Binding-site contacts:
Ligand atom O5 contacts residue GLU123 of chain 1.A at 3.2 Å (salt-bridge).
Ligand atom P2 contacts residue ZN1 of chain 1.D at 3.6 Å.
Ligand atom O6 contacts residue ZN1 of chain 1.D at 3.7 Å.
Ligand atom N1 contacts residue ZN1 of chain 1.C at 2.8 Å.
Ligand atom C6 contacts residue ASP320 of chain 1.A at 3.7 Å.
Ligand atom C8 contacts residue ARG223 of chain 1.A at 3.7 Å.
Ligand atom O2 contacts residue GLY323 of chain 1.A at 3.6 Å.
Ligand atom C12 contacts residue GLY323 of chain 1.A at 3.5 Å.
Ligand atom O1 contacts residue ARG223 of chain 1.A at 3.2 Å (salt-bridge).
Ligand atom O6 contacts residue HIS191 of chain 1.A at 2.9 Å.
Ligand atom O1 contacts residue ASP320 of chain 1.A at 2.8 Å (salt-bridge).
Ligand atom C6 contacts residue GLY323 of chain 1.A at 3.1 Å.
Ligand atom O3 contacts residue LYS247 of chain 1.A at 3.0 Å (salt-bridge).
Ligand atom O5 contacts residue HIS150 of chain 1.A at 2.8 Å (h-bond).
Ligand atom O6 contacts residue PHE248 of chain 1.A at 3.6 Å.
Ligand atom O5 contacts residue HIS191 of chain 1.A at 3.0 Å (h-bond).
Ligand atom C13 contacts residue PHE248 of chain 1.A at 3.7 Å (hydrophobic).
Ligand atom P2 contacts residue HIS150 of chain 1.A at 3.3 Å.
Ligand atom O1 contacts residue ZN1 of chain 1.D at 2.4 Å.
Ligand atom O1 contacts residue HIS191 of chain 1.A at 3.2 Å (h-bond).
Ligand atom C8 contacts residue HIS191 of chain 1.A at 3.5 Å.
Ligand atom O1 contacts residue HIS212 of chain 1.A at 3.2 Å.
Ligand atom O5 contacts residue ZN1 of chain 1.C at 3.6 Å.
Ligand atom N1 contacts residue TYR68 of chain 1.A at 3.6 Å.
Ligand atom O5 contacts residue ZN1 of chain 1.D at 2.2 Å.
Ligand atom C14 contacts residue THR324 of chain 1.A at 3.5 Å.
Ligand atom O4 contacts residue ASN151 of chain 1.A at 3.8 Å.
Ligand atom C14 contacts residue LYS247 of chain 1.A at 3.7 Å.
Ligand atom C9 contacts residue GLY323 of chain 1.A at 3.4 Å.
Ligand atom O2 contacts residue THR324 of chain 1.A at 2.3 Å (h-bond).
Ligand atom C8 contacts residue ZN1 of chain 1.D at 3.2 Å.
Ligand atom C9 contacts residue ZN1 of chain 1.C at 3.5 Å.
Ligand atom O4 contacts residue HIS150 of chain 1.A at 3.0 Å (h-bond).
Ligand atom C7 contacts residue ASP320 of chain 1.A at 3.1 Å.
Ligand atom O6 contacts residue ARG223 of chain 1.A at 3.1 Å (salt-bridge).
Ligand atom N1 contacts residue HIS150 of chain 1.A at 4.0 Å.
Ligand atom N1 contacts residue ASP22 of chain 1.A at 3.2 Å (salt-bridge).
Ligand atom N1 contacts residue GLU123 of chain 1.A at 3.5 Å (salt-bridge).
Ligand atom C9 contacts residue ASP22 of chain 1.A at 3.5 Å.
Ligand atom C8 contacts residue ASP320 of chain 1.A at 3.4 Å.

Sequence of chain 1.A:
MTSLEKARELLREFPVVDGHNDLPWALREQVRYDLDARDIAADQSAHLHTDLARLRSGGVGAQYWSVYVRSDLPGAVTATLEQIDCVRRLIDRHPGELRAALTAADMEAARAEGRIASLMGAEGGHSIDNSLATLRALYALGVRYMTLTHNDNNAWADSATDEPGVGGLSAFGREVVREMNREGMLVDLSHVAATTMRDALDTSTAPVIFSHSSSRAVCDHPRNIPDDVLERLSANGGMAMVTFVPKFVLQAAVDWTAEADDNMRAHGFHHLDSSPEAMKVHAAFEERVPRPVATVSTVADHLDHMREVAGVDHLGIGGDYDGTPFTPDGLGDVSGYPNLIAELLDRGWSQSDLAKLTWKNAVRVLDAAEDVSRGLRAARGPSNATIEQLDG

A protein and the small-molecule ligand that binds it are described below.
Small molecule (SMILES): C[C@H](N)[P](=O)(O)C[C@@H](CC(=O)O)C(=O)O